The protein below binds the small molecule below.
Small molecule (SMILES): CN(C)C1CCC(Nc2ncnc3sc4c(c23)CCC4)CC1

Binding-site contacts:
Ligand atom C7 contacts residue SER110 of chain 1.C at 4.0 Å.
Ligand atom C13 contacts residue VAL41 of chain 1.C at 3.7 Å (hydrophobic).
Ligand atom C3 contacts residue MET33 of chain 1.C at 3.2 Å (hydrophobic).
Ligand atom C18 contacts residue LEU159 of chain 1.C at 3.7 Å (hydrophobic).
Ligand atom C15 contacts residue LEU159 of chain 1.C at 3.4 Å (hydrophobic).
Ligand atom N19 contacts residue TYR105 of chain 1.C at 4.0 Å.
Ligand atom C8 contacts residue MET33 of chain 1.C at 3.7 Å (hydrophobic).
Ligand atom N19 contacts residue MET106 of chain 1.C at 3.0 Å (h-bond).
Ligand atom C16 contacts residue TYR103 of chain 1.C at 3.9 Å (hydrophobic).
Ligand atom C6 contacts residue ASP113 of chain 1.C at 3.2 Å.
Ligand atom C16 contacts residue LEU159 of chain 1.C at 3.4 Å (hydrophobic).
Ligand atom S17 contacts residue TYR103 of chain 1.C at 3.6 Å.
Ligand atom C24 contacts residue LEU159 of chain 1.C at 4.0 Å (hydrophobic).
Ligand atom S17 contacts residue MET106 of chain 1.C at 4.0 Å.
Ligand atom C10 contacts residue VAL41 of chain 1.C at 3.5 Å (hydrophobic).
Ligand atom N2 contacts residue ASP113 of chain 1.C at 2.7 Å (salt-bridge).
Ligand atom C11 contacts residue GLY34 of chain 1.C at 3.4 Å.
Ligand atom C11 contacts residue GLU35 of chain 1.C at 3.5 Å.
Ligand atom C1 contacts residue ASP113 of chain 1.C at 3.6 Å.
Ligand atom C6 contacts residue SER110 of chain 1.C at 3.8 Å.
Ligand atom C3 contacts residue ASP113 of chain 1.C at 3.1 Å.
Ligand atom C18 contacts residue ALA52 of chain 1.C at 3.6 Å (hydrophobic).
Ligand atom N12 contacts residue VAL41 of chain 1.C at 3.6 Å.
Ligand atom C14 contacts residue LEU159 of chain 1.C at 3.5 Å (hydrophobic).
Ligand atom N21 contacts residue VAL41 of chain 1.C at 4.0 Å.
Ligand atom C7 contacts residue LEU159 of chain 1.C at 3.9 Å (hydrophobic).
Ligand atom C22 contacts residue TYR103 of chain 1.C at 3.5 Å (hydrophobic).
Ligand atom C23 contacts residue LYS54 of chain 1.C at 4.0 Å.
Ligand atom S17 contacts residue LEU159 of chain 1.C at 3.7 Å.
Ligand atom C10 contacts residue GLU35 of chain 1.C at 3.8 Å.
Ligand atom N21 contacts residue MET33 of chain 1.C at 3.5 Å.
Ligand atom C4 contacts residue ASP113 of chain 1.C at 3.5 Å.
Ligand atom C1 contacts residue GLU35 of chain 1.C at 3.9 Å.
Ligand atom S17 contacts residue VAL104 of chain 1.C at 3.7 Å.
Ligand atom C20 contacts residue MET33 of chain 1.C at 3.7 Å (hydrophobic).
Ligand atom C20 contacts residue TYR105 of chain 1.C at 4.0 Å (hydrophobic).
Ligand atom C20 contacts residue MET106 of chain 1.C at 3.2 Å (hydrophobic).
Ligand atom N19 contacts residue ALA52 of chain 1.C at 3.5 Å.
Ligand atom S17 contacts residue ALA52 of chain 1.C at 3.8 Å.
Ligand atom C23 contacts residue TYR103 of chain 1.C at 3.8 Å (hydrophobic).

Sequence of chain 1.C:
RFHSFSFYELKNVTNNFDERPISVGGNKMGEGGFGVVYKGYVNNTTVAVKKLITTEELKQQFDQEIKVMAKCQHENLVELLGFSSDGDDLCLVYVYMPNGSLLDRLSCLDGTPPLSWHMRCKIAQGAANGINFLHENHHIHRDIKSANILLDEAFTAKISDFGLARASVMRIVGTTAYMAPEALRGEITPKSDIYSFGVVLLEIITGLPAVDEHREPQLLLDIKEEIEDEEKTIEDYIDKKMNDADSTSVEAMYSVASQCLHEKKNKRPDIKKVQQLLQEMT